Sequence of chain 1.A:
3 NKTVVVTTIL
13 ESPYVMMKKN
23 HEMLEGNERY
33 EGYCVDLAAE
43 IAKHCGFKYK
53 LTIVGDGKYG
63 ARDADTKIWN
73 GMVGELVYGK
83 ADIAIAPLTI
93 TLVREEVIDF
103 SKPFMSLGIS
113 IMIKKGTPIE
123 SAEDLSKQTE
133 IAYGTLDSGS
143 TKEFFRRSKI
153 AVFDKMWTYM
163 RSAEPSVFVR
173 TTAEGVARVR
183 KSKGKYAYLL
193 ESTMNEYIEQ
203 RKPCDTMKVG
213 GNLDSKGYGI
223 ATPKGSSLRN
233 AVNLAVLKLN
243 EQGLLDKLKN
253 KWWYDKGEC

Binding-site contacts:
Ligand atom C10 contacts residue TYR61 of chain 1.A at 3.3 Å (hydrophobic).
Ligand atom N18 contacts residue TYR61 of chain 1.A at 4.0 Å.
Ligand atom N12 contacts residue PRO89 of chain 1.A at 2.7 Å (h-bond).
Ligand atom C14 contacts residue THR91 of chain 1.A at 3.4 Å.
Ligand atom C6 contacts residue TYR61 of chain 1.A at 3.9 Å (hydrophobic).
Ligand atom C14 contacts residue TYR61 of chain 1.A at 3.6 Å (hydrophobic).
Ligand atom O2 contacts residue PRO89 of chain 1.A at 4.0 Å.
Ligand atom O22 contacts residue ARG96 of chain 1.A at 3.6 Å (salt-bridge).
Ligand atom O2 contacts residue TYR220 of chain 1.A at 3.6 Å.
Ligand atom C29 contacts residue THR174 of chain 1.A at 3.8 Å.
Ligand atom N15 contacts residue TYR61 of chain 1.A at 3.8 Å.
Ligand atom O2 contacts residue TYR61 of chain 1.A at 3.8 Å.
Ligand atom O27 contacts residue LEU90 of chain 1.A at 3.6 Å.
Ligand atom N1 contacts residue GLU13 of chain 1.A at 3.6 Å.
Ligand atom N12 contacts residue THR91 of chain 1.A at 3.6 Å (h-bond).
Ligand atom C32 contacts residue THR174 of chain 1.A at 3.8 Å.
Ligand atom C8 contacts residue TYR61 of chain 1.A at 3.6 Å (hydrophobic).
Ligand atom S20 contacts residue ARG96 of chain 1.A at 3.7 Å.
Ligand atom N31 contacts residue THR174 of chain 1.A at 3.0 Å (h-bond).
Ligand atom O27 contacts residue ARG96 of chain 1.A at 3.0 Å (salt-bridge).
Ligand atom N15 contacts residue ARG96 of chain 1.A at 4.0 Å.
Ligand atom C9 contacts residue PRO89 of chain 1.A at 3.5 Å (hydrophobic).
Ligand atom N12 contacts residue TYR61 of chain 1.A at 3.4 Å.
Ligand atom C34 contacts residue GLU13 of chain 1.A at 3.5 Å.
Ligand atom O2 contacts residue GLU13 of chain 1.A at 3.8 Å.
Ligand atom C4 contacts residue GLU13 of chain 1.A at 3.9 Å.
Ligand atom C16 contacts residue TYR61 of chain 1.A at 3.8 Å (hydrophobic).
Ligand atom O2 contacts residue TYR16 of chain 1.A at 3.6 Å.
Ligand atom C4 contacts residue TYR61 of chain 1.A at 3.5 Å (hydrophobic).
Ligand atom O27 contacts residue THR91 of chain 1.A at 2.8 Å (h-bond).
Ligand atom O27 contacts residue TYR61 of chain 1.A at 3.8 Å.
Ligand atom C10 contacts residue PRO89 of chain 1.A at 3.5 Å (hydrophobic).
Ligand atom O22 contacts residue THR91 of chain 1.A at 3.0 Å (h-bond).
Ligand atom O21 contacts residue ARG96 of chain 1.A at 3.3 Å (salt-bridge).
Ligand atom N1 contacts residue TYR61 of chain 1.A at 3.7 Å.
Ligand atom C9 contacts residue TYR61 of chain 1.A at 3.5 Å (hydrophobic).
Ligand atom N18 contacts residue ARG96 of chain 1.A at 3.0 Å (salt-bridge).
Ligand atom O3 contacts residue GLU13 of chain 1.A at 3.1 Å.
Ligand atom O27 contacts residue PRO89 of chain 1.A at 3.7 Å.
Ligand atom C14 contacts residue PRO89 of chain 1.A at 3.6 Å (hydrophobic).

The small molecule below binds the protein below.
Small molecule (SMILES): CS(=O)(=O)Nn1c(=O)[nH]c2cc([N+](=O)[O-])c(-n3ccnc3)cc2c1=O